Sequence of chain 1.A:
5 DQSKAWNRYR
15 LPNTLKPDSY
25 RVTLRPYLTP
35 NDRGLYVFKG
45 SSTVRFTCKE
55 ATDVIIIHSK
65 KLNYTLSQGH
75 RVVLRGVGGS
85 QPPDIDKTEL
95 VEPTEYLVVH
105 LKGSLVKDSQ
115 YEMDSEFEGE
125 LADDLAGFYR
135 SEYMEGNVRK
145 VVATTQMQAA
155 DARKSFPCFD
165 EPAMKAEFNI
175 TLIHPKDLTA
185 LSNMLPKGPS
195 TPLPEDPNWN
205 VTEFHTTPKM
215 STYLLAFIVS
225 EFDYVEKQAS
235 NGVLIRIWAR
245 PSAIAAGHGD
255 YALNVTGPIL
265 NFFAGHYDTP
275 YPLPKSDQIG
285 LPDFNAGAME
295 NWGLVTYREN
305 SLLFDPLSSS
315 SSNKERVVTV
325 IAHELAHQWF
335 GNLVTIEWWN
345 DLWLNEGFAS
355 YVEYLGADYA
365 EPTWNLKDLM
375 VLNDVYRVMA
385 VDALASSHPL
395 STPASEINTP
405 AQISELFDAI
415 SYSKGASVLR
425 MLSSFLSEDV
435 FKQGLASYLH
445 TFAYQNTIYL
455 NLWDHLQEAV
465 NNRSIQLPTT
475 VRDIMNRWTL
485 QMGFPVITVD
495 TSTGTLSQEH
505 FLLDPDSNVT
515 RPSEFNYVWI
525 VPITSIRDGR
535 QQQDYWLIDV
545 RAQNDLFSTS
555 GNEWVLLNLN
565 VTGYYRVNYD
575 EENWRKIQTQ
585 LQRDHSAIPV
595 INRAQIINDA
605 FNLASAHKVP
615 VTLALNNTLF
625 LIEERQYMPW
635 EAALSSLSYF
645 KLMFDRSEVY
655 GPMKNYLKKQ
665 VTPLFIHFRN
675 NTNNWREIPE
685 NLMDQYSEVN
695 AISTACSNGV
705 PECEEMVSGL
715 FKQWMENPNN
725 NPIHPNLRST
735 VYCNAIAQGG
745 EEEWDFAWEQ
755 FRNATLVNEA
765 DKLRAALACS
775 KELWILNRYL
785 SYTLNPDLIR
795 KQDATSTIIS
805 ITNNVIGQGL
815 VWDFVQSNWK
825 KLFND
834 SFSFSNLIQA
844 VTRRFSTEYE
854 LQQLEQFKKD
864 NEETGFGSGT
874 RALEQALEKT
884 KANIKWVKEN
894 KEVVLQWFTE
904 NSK

A protein and the small-molecule ligand that binds it are described below.
Small molecule (SMILES): CC(=O)N[C@H]1[C@H](O[C@H]2[C@H](O)[C@@H](NC(C)=O)CO[C@@H]2CO)O[C@H](CO)[C@@H](O)[C@@H]1O

Binding-site contacts:
Ligand atom O6 contacts residue THR210 of chain 1.A at 4.2 Å.
Ligand atom C2 contacts residue ASN173 of chain 1.A at 2.6 Å.
Ligand atom C4 contacts residue ASN173 of chain 1.A at 4.2 Å.
Ligand atom C8 contacts residue TYR24 of chain 1.A at 3.6 Å (hydrophobic).
Ligand atom C2 contacts residue SER23 of chain 1.A at 3.5 Å.
Ligand atom O7 contacts residue ARG49 of chain 1.A at 4.2 Å.
Ligand atom C5 contacts residue THR210 of chain 1.A at 3.6 Å.
Ligand atom N2 contacts residue ASN173 of chain 1.A at 3.1 Å (h-bond).
Ligand atom C2 contacts residue ARG49 of chain 1.A at 4.3 Å.
Ligand atom O6 contacts residue ARG49 of chain 1.A at 4.2 Å.
Ligand atom C3 contacts residue ARG49 of chain 1.A at 3.8 Å.
Ligand atom N2 contacts residue SER23 of chain 1.A at 2.5 Å (h-bond).
Ligand atom C1 contacts residue ASN173 of chain 1.A at 1.4 Å.
Ligand atom C7 contacts residue TYR24 of chain 1.A at 4.1 Å (hydrophobic).
Ligand atom C8 contacts residue SER23 of chain 1.A at 3.2 Å.
Ligand atom O7 contacts residue ASN173 of chain 1.A at 3.5 Å (h-bond).
Ligand atom C7 contacts residue ARG49 of chain 1.A at 3.9 Å.
Ligand atom O3 contacts residue SER23 of chain 1.A at 4.3 Å.
Ligand atom N2 contacts residue TYR24 of chain 1.A at 4.2 Å.
Ligand atom C6 contacts residue THR210 of chain 1.A at 3.5 Å.
Ligand atom C7 contacts residue ASN173 of chain 1.A at 3.5 Å.
Ligand atom C7 contacts residue SER23 of chain 1.A at 3.3 Å.
Ligand atom C1 contacts residue SER23 of chain 1.A at 3.9 Å.
Ligand atom C5 contacts residue ASN173 of chain 1.A at 3.5 Å.
Ligand atom C8 contacts residue ARG49 of chain 1.A at 4.1 Å.
Ligand atom N2 contacts residue ARG49 of chain 1.A at 3.7 Å.
Ligand atom C7 contacts residue ARG25 of chain 1.A at 3.7 Å.
Ligand atom O3 contacts residue ARG49 of chain 1.A at 2.8 Å (salt-bridge).
Ligand atom C1 contacts residue THR210 of chain 1.A at 3.9 Å.
Ligand atom O5 contacts residue THR210 of chain 1.A at 3.2 Å (h-bond).
Ligand atom O5 contacts residue ASN173 of chain 1.A at 2.2 Å (h-bond).
Ligand atom C8 contacts residue ARG25 of chain 1.A at 3.7 Å.
Ligand atom C8 contacts residue THR47 of chain 1.A at 3.8 Å.
Ligand atom O7 contacts residue ARG25 of chain 1.A at 2.8 Å (salt-bridge).
Ligand atom C3 contacts residue SER23 of chain 1.A at 3.8 Å.
Ligand atom C3 contacts residue ASN173 of chain 1.A at 3.9 Å.
Ligand atom O6 contacts residue LYS191 of chain 1.A at 4.4 Å.